Binding-site contacts:
Ligand atom C3 contacts residue ARG214 of chain 3.A at 4.1 Å.
Ligand atom C2 contacts residue ARG214 of chain 3.A at 3.5 Å.
Ligand atom C8 contacts residue PRO213 of chain 3.A at 4.1 Å (hydrophobic).
Ligand atom O5 contacts residue ARG214 of chain 3.A at 3.5 Å (salt-bridge).
Ligand atom N2 contacts residue TYR211 of chain 3.A at 3.5 Å.
Ligand atom O4 contacts residue ARG214 of chain 3.A at 4.0 Å.
Ligand atom C1 contacts residue ASN157 of chain 1.A at 1.4 Å.
Ligand atom C6 contacts residue LEU236 of chain 1.A at 4.2 Å (hydrophobic).
Ligand atom C5 contacts residue ASN217 of chain 3.A at 3.3 Å.
Ligand atom C5 contacts residue ASN157 of chain 1.A at 3.6 Å.
Ligand atom O7 contacts residue ASN157 of chain 1.A at 3.8 Å.
Ligand atom C7 contacts residue TYR211 of chain 3.A at 3.9 Å (hydrophobic).
Ligand atom C2 contacts residue ASN157 of chain 1.A at 2.5 Å.
Ligand atom C6 contacts residue THR159 of chain 1.A at 3.6 Å.
Ligand atom C8 contacts residue TYR211 of chain 3.A at 3.3 Å (hydrophobic).
Ligand atom N2 contacts residue ASN157 of chain 1.A at 3.2 Å (h-bond).
Ligand atom O4 contacts residue TYR211 of chain 3.A at 4.3 Å.
Ligand atom O5 contacts residue LEU236 of chain 1.A at 4.2 Å.
Ligand atom O5 contacts residue ASN157 of chain 1.A at 2.3 Å (h-bond).
Ligand atom C4 contacts residue ASN157 of chain 1.A at 4.2 Å.
Ligand atom C8 contacts residue ARG214 of chain 3.A at 4.2 Å.
Ligand atom C7 contacts residue ARG214 of chain 3.A at 4.0 Å.
Ligand atom O3 contacts residue ARG214 of chain 3.A at 3.4 Å.
Ligand atom O6 contacts residue ARG214 of chain 3.A at 4.1 Å.
Ligand atom C3 contacts residue TYR211 of chain 3.A at 3.9 Å (hydrophobic).
Ligand atom O7 contacts residue ARG212 of chain 3.A at 4.1 Å.
Ligand atom C3 contacts residue ASN157 of chain 1.A at 3.8 Å.
Ligand atom C2 contacts residue TYR211 of chain 3.A at 4.3 Å (hydrophobic).
Ligand atom C5 contacts residue ARG214 of chain 3.A at 4.2 Å.
Ligand atom O7 contacts residue PRO213 of chain 3.A at 3.7 Å.
Ligand atom C1 contacts residue TYR211 of chain 3.A at 4.3 Å (hydrophobic).
Ligand atom O5 contacts residue ASN217 of chain 3.A at 4.1 Å.
Ligand atom C7 contacts residue PRO213 of chain 3.A at 4.3 Å (hydrophobic).
Ligand atom O6 contacts residue THR159 of chain 1.A at 3.4 Å (h-bond).
Ligand atom C8 contacts residue ILE234 of chain 1.A at 4.0 Å (hydrophobic).
Ligand atom C1 contacts residue ARG214 of chain 3.A at 3.9 Å.
Ligand atom O7 contacts residue ARG214 of chain 3.A at 3.0 Å (salt-bridge).
Ligand atom C7 contacts residue ASN157 of chain 1.A at 3.7 Å.
Ligand atom C4 contacts residue ARG214 of chain 3.A at 3.8 Å.
Ligand atom C6 contacts residue ASN217 of chain 3.A at 3.0 Å.

Sequence of chain 1.A:
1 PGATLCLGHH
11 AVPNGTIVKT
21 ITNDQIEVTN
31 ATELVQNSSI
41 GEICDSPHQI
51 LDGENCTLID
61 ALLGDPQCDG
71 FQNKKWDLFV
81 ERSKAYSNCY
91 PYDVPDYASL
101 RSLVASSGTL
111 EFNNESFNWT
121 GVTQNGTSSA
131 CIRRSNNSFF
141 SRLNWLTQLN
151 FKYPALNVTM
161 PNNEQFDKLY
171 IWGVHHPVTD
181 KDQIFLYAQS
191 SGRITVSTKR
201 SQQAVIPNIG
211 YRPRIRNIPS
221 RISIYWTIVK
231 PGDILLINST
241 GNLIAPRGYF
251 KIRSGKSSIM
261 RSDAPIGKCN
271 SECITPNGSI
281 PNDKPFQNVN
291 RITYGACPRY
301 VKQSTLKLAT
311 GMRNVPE

Sequence of chain 3.A:
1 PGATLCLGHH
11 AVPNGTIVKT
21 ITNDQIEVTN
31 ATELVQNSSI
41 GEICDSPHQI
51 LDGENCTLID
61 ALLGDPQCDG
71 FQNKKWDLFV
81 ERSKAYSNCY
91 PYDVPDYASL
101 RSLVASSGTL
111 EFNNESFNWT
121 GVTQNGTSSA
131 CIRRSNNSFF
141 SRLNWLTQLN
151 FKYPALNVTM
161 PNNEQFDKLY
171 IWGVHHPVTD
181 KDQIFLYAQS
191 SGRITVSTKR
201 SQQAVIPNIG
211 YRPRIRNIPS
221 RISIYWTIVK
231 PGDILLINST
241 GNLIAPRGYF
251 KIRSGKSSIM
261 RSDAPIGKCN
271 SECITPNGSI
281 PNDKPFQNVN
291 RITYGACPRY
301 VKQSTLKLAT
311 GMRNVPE

This protein binds this small molecule.
Small molecule (SMILES): CC(=O)N[C@H]1[C@H](O[C@H]2[C@H](O)[C@@H](NC(C)=O)CO[C@@H]2CO)O[C@H](CO)[C@@H](O[C@@H]2O[C@H](CO)[C@@H](O)[C@H](O)[C@@H]2O)[C@@H]1O